Sequence of chain 1.A:
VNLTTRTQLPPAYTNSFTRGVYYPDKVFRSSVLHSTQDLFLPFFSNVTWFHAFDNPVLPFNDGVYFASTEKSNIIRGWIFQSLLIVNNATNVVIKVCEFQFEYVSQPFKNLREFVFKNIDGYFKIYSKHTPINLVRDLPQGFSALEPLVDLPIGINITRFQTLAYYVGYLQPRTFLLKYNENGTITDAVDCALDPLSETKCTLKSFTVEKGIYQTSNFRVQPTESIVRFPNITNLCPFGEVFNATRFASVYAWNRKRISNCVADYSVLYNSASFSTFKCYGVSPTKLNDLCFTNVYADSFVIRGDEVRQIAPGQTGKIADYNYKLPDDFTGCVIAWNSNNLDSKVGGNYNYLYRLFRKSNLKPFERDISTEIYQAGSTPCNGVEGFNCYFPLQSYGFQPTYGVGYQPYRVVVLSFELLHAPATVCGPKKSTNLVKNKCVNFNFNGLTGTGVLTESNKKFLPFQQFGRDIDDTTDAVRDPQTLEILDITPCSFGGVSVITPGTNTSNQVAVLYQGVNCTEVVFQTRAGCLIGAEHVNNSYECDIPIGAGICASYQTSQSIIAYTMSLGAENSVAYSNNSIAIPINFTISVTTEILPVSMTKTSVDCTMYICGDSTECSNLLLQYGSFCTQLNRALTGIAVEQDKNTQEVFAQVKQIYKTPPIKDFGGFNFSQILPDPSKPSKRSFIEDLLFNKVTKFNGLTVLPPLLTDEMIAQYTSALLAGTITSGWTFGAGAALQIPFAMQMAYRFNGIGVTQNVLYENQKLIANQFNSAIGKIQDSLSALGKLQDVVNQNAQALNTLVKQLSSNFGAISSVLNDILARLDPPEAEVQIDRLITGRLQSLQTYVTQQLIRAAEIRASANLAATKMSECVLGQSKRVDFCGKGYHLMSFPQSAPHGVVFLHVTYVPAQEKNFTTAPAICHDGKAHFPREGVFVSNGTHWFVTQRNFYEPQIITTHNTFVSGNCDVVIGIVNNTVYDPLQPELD

Binding-site contacts:
Ligand atom O5 contacts residue ASN310 of chain 1.A at 2.4 Å (h-bond).
Ligand atom N2 contacts residue ASN308 of chain 1.A at 3.8 Å.
Ligand atom O7 contacts residue GLU309 of chain 1.A at 4.4 Å.
Ligand atom C2 contacts residue ASN310 of chain 1.A at 2.5 Å.
Ligand atom O7 contacts residue ASN310 of chain 1.A at 4.2 Å.
Ligand atom C1 contacts residue ASN310 of chain 1.A at 1.4 Å.
Ligand atom C8 contacts residue ASN308 of chain 1.A at 3.4 Å.
Ligand atom O3 contacts residue GLU309 of chain 1.A at 4.2 Å.
Ligand atom C8 contacts residue GLU309 of chain 1.A at 3.3 Å.
Ligand atom C7 contacts residue GLU309 of chain 1.A at 3.2 Å.
Ligand atom N2 contacts residue GLU309 of chain 1.A at 2.4 Å (salt-bridge).
Ligand atom C4 contacts residue ASN310 of chain 1.A at 4.3 Å.
Ligand atom C7 contacts residue ASN310 of chain 1.A at 3.7 Å.
Ligand atom C3 contacts residue ASN310 of chain 1.A at 3.8 Å.
Ligand atom C2 contacts residue GLU309 of chain 1.A at 3.2 Å.
Ligand atom C1 contacts residue GLU309 of chain 1.A at 3.5 Å.
Ligand atom C7 contacts residue ASN308 of chain 1.A at 3.8 Å.
Ligand atom C5 contacts residue ASN310 of chain 1.A at 3.7 Å.
Ligand atom N2 contacts residue ASN310 of chain 1.A at 2.8 Å (h-bond).
Ligand atom C3 contacts residue GLU309 of chain 1.A at 3.6 Å.

The protein below binds the small molecule below.
Small molecule (SMILES): CC(=O)N[C@H]1[C@H](O[C@H]2[C@H](O)[C@@H](NC(C)=O)CO[C@@H]2CO)O[C@H](CO)[C@@H](O)[C@@H]1O